This small molecule binds to this protein.
Small molecule (SMILES): Cc1cc(CCCCCCCOc2ccc(C3=N[C@@H](C)CO3)cc2)on1

Binding-site contacts:
Ligand atom C7C contacts residue TYR197 of chain 34.A at 3.8 Å (hydrophobic).
Ligand atom C6C contacts residue VAL191 of chain 34.A at 3.2 Å (hydrophobic).
Ligand atom O1 contacts residue PHE186 of chain 34.A at 3.5 Å.
Ligand atom C31 contacts residue VAL176 of chain 34.A at 3.3 Å (hydrophobic).
Ligand atom N2 contacts residue ALA24 of chain 34.C at 3.4 Å.
Ligand atom O1 contacts residue TYR152 of chain 34.A at 3.9 Å.
Ligand atom N2 contacts residue PHE186 of chain 34.A at 3.7 Å.
Ligand atom C7C contacts residue VAL191 of chain 34.A at 4.0 Å (hydrophobic).
Ligand atom C5B contacts residue LEU106 of chain 34.A at 3.8 Å (hydrophobic).
Ligand atom C1C contacts residue TYR152 of chain 34.A at 4.0 Å (hydrophobic).
Ligand atom C3C contacts residue TYR128 of chain 34.A at 3.9 Å (hydrophobic).
Ligand atom C2C contacts residue VAL188 of chain 34.A at 3.2 Å (hydrophobic).
Ligand atom C5 contacts residue PHE186 of chain 34.A at 3.5 Å (hydrophobic).
Ligand atom C4 contacts residue PHE186 of chain 34.A at 3.6 Å (hydrophobic).
Ligand atom O1B contacts residue TYR128 of chain 34.A at 3.9 Å.
Ligand atom C4C contacts residue ILE104 of chain 34.A at 3.9 Å (hydrophobic).
Ligand atom C6B contacts residue LEU106 of chain 34.A at 4.0 Å (hydrophobic).
Ligand atom N2 contacts residue PRO174 of chain 34.A at 3.9 Å.
Ligand atom C5B contacts residue TYR197 of chain 34.A at 3.8 Å (hydrophobic).
Ligand atom C31 contacts residue SER175 of chain 34.A at 3.6 Å.
Ligand atom O1 contacts residue ALA24 of chain 34.C at 3.6 Å.
Ligand atom C2C contacts residue TYR152 of chain 34.A at 4.0 Å (hydrophobic).
Ligand atom C7C contacts residue TYR128 of chain 34.A at 3.6 Å (hydrophobic).
Ligand atom C5C contacts residue ILE104 of chain 34.A at 3.8 Å (hydrophobic).
Ligand atom C3 contacts residue PRO174 of chain 34.A at 3.8 Å (hydrophobic).
Ligand atom C31 contacts residue ALA150 of chain 34.A at 3.1 Å (hydrophobic).
Ligand atom CM1 contacts residue SER107 of chain 34.A at 3.9 Å.
Ligand atom C4A contacts residue ASN198 of chain 34.A at 3.9 Å.
Ligand atom C31 contacts residue PRO174 of chain 34.A at 3.4 Å (hydrophobic).
Ligand atom C6B contacts residue TYR197 of chain 34.A at 3.7 Å (hydrophobic).
Ligand atom C4C contacts residue TYR152 of chain 34.A at 3.8 Å (hydrophobic).
Ligand atom C5C contacts residue TYR128 of chain 34.A at 3.5 Å (hydrophobic).
Ligand atom C5 contacts residue TYR152 of chain 34.A at 3.8 Å (hydrophobic).
Ligand atom C3C contacts residue VAL188 of chain 34.A at 3.3 Å (hydrophobic).
Ligand atom O1B contacts residue ILE104 of chain 34.A at 3.9 Å.
Ligand atom O1 contacts residue VAL188 of chain 34.A at 3.8 Å.
Ligand atom C3 contacts residue PHE186 of chain 34.A at 3.8 Å (hydrophobic).
Ligand atom C4B contacts residue LEU106 of chain 34.A at 4.0 Å (hydrophobic).
Ligand atom C4 contacts residue MET224 of chain 34.A at 3.8 Å (hydrophobic).
Ligand atom C4 contacts residue TYR152 of chain 34.A at 3.9 Å (hydrophobic).

Sequence of chain 34.A:
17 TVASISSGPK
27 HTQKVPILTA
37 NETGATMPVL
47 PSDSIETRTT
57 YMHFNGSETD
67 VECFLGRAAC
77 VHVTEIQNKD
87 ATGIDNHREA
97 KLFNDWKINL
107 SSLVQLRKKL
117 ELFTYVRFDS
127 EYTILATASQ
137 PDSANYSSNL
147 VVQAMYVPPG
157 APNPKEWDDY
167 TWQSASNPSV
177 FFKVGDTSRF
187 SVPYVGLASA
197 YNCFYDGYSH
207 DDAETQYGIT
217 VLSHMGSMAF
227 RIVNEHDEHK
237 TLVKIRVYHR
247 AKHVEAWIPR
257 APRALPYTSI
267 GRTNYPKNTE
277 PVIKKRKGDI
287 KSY

Sequence of chain 34.C:
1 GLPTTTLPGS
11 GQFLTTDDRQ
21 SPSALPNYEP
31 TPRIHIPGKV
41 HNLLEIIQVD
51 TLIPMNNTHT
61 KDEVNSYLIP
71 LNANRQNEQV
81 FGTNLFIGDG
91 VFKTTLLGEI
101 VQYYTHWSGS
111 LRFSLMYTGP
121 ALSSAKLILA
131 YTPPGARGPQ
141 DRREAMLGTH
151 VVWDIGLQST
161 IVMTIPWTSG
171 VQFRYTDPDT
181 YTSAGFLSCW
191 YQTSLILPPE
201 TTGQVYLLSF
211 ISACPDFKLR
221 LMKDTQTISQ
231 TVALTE